A small-molecule ligand and the protein it binds are described below.
Small molecule (SMILES): CC(=O)N[C@@H]1[C@@H](O)[C@H](O)[C@@H](CO)O[C@H]1O

Binding-site contacts:
Ligand atom C3 contacts residue ASN50 of chain 1.B at 3.9 Å.
Ligand atom O5 contacts residue ASN50 of chain 1.B at 2.4 Å (h-bond).
Ligand atom C5 contacts residue ASN50 of chain 1.B at 3.7 Å.
Ligand atom O7 contacts residue ASN50 of chain 1.B at 4.3 Å.
Ligand atom O6 contacts residue TYR48 of chain 1.B at 4.1 Å.
Ligand atom C2 contacts residue ASN50 of chain 1.B at 2.6 Å.
Ligand atom C4 contacts residue ASN50 of chain 1.B at 4.3 Å.
Ligand atom C7 contacts residue ASN50 of chain 1.B at 4.1 Å.
Ligand atom C1 contacts residue ASN50 of chain 1.B at 1.4 Å.
Ligand atom C6 contacts residue TYR48 of chain 1.B at 3.5 Å (hydrophobic).
Ligand atom N2 contacts residue ASN50 of chain 1.B at 3.1 Å (h-bond).

Sequence of chain 1.B:
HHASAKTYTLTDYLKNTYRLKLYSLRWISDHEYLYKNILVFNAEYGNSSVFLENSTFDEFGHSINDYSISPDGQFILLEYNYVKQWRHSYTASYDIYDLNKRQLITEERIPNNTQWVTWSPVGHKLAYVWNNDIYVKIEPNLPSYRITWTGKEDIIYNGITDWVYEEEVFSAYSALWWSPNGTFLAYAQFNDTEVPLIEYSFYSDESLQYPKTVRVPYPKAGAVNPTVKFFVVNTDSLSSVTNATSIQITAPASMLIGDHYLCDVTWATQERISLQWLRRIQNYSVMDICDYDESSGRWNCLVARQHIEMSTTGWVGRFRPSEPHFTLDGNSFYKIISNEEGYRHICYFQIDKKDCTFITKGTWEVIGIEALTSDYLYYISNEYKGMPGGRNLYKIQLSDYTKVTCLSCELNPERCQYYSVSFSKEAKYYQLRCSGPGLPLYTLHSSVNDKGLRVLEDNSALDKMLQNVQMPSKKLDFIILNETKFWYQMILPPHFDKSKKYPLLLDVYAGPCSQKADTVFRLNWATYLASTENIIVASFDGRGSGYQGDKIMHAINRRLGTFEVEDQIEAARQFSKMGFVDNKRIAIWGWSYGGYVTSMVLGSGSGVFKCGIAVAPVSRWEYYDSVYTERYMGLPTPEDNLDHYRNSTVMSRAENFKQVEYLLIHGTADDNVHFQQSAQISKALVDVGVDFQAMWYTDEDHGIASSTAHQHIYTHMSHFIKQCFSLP